Sequence of chain 1.F:
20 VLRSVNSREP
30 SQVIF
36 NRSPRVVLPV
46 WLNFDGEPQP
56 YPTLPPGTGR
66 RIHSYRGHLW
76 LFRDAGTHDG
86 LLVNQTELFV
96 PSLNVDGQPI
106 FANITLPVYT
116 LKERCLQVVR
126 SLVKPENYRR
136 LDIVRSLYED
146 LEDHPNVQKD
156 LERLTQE

Binding-site contacts:
Ligand atom C28 contacts residue TYR56 of chain 1.F at 3.5 Å (hydrophobic).
Ligand atom C13 contacts residue TYR56 of chain 1.F at 3.7 Å (hydrophobic).
Ligand atom C25 contacts residue TRP75 of chain 1.F at 3.4 Å (hydrophobic).
Ligand atom C04 contacts residue TYR56 of chain 1.F at 3.5 Å (hydrophobic).
Ligand atom C20 contacts residue PRO57 of chain 1.F at 3.0 Å (hydrophobic).
Ligand atom N19 contacts residue PRO57 of chain 1.F at 3.7 Å.
Ligand atom O27 contacts residue SER69 of chain 1.F at 2.8 Å (h-bond).
Ligand atom C31 contacts residue PHE49 of chain 1.F at 3.7 Å (hydrophobic).
Ligand atom C16 contacts residue ILE67 of chain 1.F at 3.7 Å (hydrophobic).
Ligand atom C25 contacts residue HIS68 of chain 1.F at 3.5 Å.
Ligand atom C18 contacts residue ARG65 of chain 1.F at 3.6 Å.
Ligand atom O24 contacts residue TYR56 of chain 1.F at 2.7 Å (h-bond).
Ligand atom N07 contacts residue TYR56 of chain 1.F at 3.7 Å.
Ligand atom C28 contacts residue TRP46 of chain 1.F at 3.5 Å (hydrophobic).
Ligand atom C13 contacts residue HIS68 of chain 1.F at 3.7 Å.
Ligand atom O29 contacts residue TYR70 of chain 1.F at 3.6 Å.
Ligand atom C02 contacts residue TRP46 of chain 1.F at 3.6 Å (hydrophobic).
Ligand atom N10 contacts residue HIS68 of chain 1.F at 2.8 Å (h-bond).
Ligand atom N19 contacts residue ARG65 of chain 1.F at 2.8 Å (salt-bridge).
Ligand atom O27 contacts residue TYR70 of chain 1.F at 3.7 Å.
Ligand atom O27 contacts residue HIS73 of chain 1.F at 2.7 Å (h-bond).
Ligand atom C14 contacts residue ILE67 of chain 1.F at 3.6 Å (hydrophobic).
Ligand atom C14 contacts residue TYR56 of chain 1.F at 3.7 Å (hydrophobic).
Ligand atom C15 contacts residue TYR56 of chain 1.F at 3.7 Å (hydrophobic).
Ligand atom C26 contacts residue TRP75 of chain 1.F at 3.6 Å (hydrophobic).
Ligand atom C08 contacts residue HIS68 of chain 1.F at 3.3 Å.
Ligand atom C25 contacts residue TYR56 of chain 1.F at 3.6 Å (hydrophobic).
Ligand atom S21 contacts residue TYR56 of chain 1.F at 3.8 Å.
Ligand atom C08 contacts residue TYR56 of chain 1.F at 3.8 Å (hydrophobic).
Ligand atom C26 contacts residue SER69 of chain 1.F at 3.8 Å.
Ligand atom C17 contacts residue ARG65 of chain 1.F at 3.6 Å.
Ligand atom C09 contacts residue TYR56 of chain 1.F at 3.5 Å (hydrophobic).
Ligand atom C09 contacts residue HIS68 of chain 1.F at 3.5 Å.
Ligand atom C06 contacts residue TYR70 of chain 1.F at 3.7 Å (hydrophobic).
Ligand atom C32 contacts residue PHE49 of chain 1.F at 3.5 Å (hydrophobic).
Ligand atom C16 contacts residue PRO57 of chain 1.F at 3.8 Å (hydrophobic).
Ligand atom C03 contacts residue TRP46 of chain 1.F at 3.8 Å (hydrophobic).
Ligand atom C26 contacts residue HIS73 of chain 1.F at 3.7 Å.
Ligand atom S21 contacts residue PRO57 of chain 1.F at 3.8 Å.
Ligand atom N01 contacts residue TRP46 of chain 1.F at 3.8 Å.

The protein below binds the small molecule below.
Small molecule (SMILES): Cc1ncsc1-c1ccc(CNC(=O)[C@@H]2C[C@@H](O)CN2C(=O)c2cccc(N)c2C)cc1